Binding-site contacts:
Ligand atom C1 contacts residue GLU103 of chain 1.B at 3.6 Å.
Ligand atom O1 contacts residue TRP192 of chain 1.B at 3.3 Å (h-bond).
Ligand atom O1 contacts residue HIS106 of chain 1.B at 3.0 Å (h-bond).
Ligand atom C1 contacts residue HIS196 of chain 1.B at 3.7 Å.
Ligand atom C11 contacts residue MET238 of chain 1.B at 4.0 Å (hydrophobic).
Ligand atom O1 contacts residue HIS196 of chain 1.B at 2.9 Å (h-bond).
Ligand atom C12 contacts residue PHE241 of chain 1.B at 3.7 Å (hydrophobic).
Ligand atom C7 contacts residue VAL66 of chain 1.B at 3.9 Å (hydrophobic).
Ligand atom O8 contacts residue HIS196 of chain 1.B at 3.2 Å (h-bond).
Ligand atom O8 contacts residue FE1 of chain 1.J at 2.2 Å.
Ligand atom O contacts residue FE1 of chain 1.J at 4.0 Å.
Ligand atom O1 contacts residue PER1 of chain 1.L at 4.0 Å.
Ligand atom O8 contacts residue GLU161 of chain 1.B at 2.5 Å (salt-bridge).
Ligand atom C11 contacts residue LEU136 of chain 1.B at 4.0 Å (hydrophobic).
Ligand atom C2 contacts residue FE1 of chain 1.J at 3.2 Å.
Ligand atom C12 contacts residue TYR59 of chain 1.B at 3.9 Å (hydrophobic).
Ligand atom C3 contacts residue HIS196 of chain 1.B at 4.1 Å.
Ligand atom O8 contacts residue GLU103 of chain 1.B at 3.2 Å (salt-bridge).
Ligand atom C1 contacts residue HIS106 of chain 1.B at 4.0 Å.
Ligand atom C3 contacts residue PHE70 of chain 1.B at 3.7 Å (hydrophobic).
Ligand atom C4 contacts residue TRP192 of chain 1.B at 4.0 Å (hydrophobic).
Ligand atom C10 contacts residue TYR59 of chain 1.B at 3.7 Å (hydrophobic).
Ligand atom C3 contacts residue PER1 of chain 1.L at 3.8 Å.
Ligand atom C3 contacts residue FE1 of chain 1.J at 3.2 Å.
Ligand atom O8 contacts residue PER1 of chain 1.L at 2.5 Å (h-bond).
Ligand atom C1 contacts residue TRP192 of chain 1.B at 3.6 Å (hydrophobic).
Ligand atom C3 contacts residue GLU161 of chain 1.B at 3.1 Å.
Ligand atom C1 contacts residue FE1 of chain 1.J at 2.8 Å.
Ligand atom O1 contacts residue GLU103 of chain 1.B at 3.1 Å (salt-bridge).
Ligand atom C6 contacts residue THR164 of chain 1.B at 3.6 Å.
Ligand atom C8 contacts residue TRP167 of chain 1.B at 4.0 Å (hydrophobic).
Ligand atom O contacts residue VAL67 of chain 1.B at 3.2 Å.
Ligand atom C4 contacts residue GLU161 of chain 1.B at 3.4 Å.
Ligand atom O1 contacts residue FE1 of chain 1.J at 1.9 Å.
Ligand atom C3 contacts residue GLU103 of chain 1.B at 3.8 Å.
Ligand atom C2 contacts residue GLU103 of chain 1.B at 3.3 Å.
Ligand atom C12 contacts residue TYR43 of chain 1.B at 3.5 Å (hydrophobic).
Ligand atom O contacts residue TRP192 of chain 1.B at 3.0 Å (h-bond).
Ligand atom C2 contacts residue PHE70 of chain 1.B at 3.6 Å (hydrophobic).
Ligand atom C6 contacts residue TRP192 of chain 1.B at 4.0 Å (hydrophobic).

The protein below binds the small molecule below.
Small molecule (SMILES): CCCCCCCCC[C@@H](O)CC(=O)O

Sequence of chain 1.B:
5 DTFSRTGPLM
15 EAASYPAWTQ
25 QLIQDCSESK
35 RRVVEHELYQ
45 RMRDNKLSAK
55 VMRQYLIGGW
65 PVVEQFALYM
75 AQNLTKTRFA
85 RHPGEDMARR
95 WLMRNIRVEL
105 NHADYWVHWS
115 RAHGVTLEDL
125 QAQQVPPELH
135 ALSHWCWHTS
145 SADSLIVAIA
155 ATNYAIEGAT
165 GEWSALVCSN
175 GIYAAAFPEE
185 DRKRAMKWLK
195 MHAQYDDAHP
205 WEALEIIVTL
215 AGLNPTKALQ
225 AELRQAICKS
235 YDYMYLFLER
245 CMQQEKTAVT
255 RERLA